Sequence of chain 1.A:
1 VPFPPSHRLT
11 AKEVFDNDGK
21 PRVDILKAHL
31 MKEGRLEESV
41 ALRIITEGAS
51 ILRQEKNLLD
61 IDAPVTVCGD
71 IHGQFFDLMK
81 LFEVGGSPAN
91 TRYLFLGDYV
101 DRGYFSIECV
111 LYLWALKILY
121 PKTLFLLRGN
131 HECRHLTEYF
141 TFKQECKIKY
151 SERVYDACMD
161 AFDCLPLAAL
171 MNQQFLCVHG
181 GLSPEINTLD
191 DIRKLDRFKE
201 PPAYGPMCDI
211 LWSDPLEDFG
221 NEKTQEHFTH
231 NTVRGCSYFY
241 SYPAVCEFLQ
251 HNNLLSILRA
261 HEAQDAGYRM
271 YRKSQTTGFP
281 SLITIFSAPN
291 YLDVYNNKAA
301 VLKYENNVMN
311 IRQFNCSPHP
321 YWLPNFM

This protein binds this small molecule.
Small molecule (SMILES): CC[C@H](C)[C@H](NC(=O)[C@@H](NC(=O)[C@@H]1CCCN1C(=O)[C@H](CC1=CNCN1)NC(=O)[C@@H]1CCCN1C(=O)CN)C(C)C)C(=O)N[C@H](C(=O)N[C@H](C(=O)N[C@H](C(=O)NCC(=O)N1CCC[C@H]1C(=O)N[C@@H](CC1=CNCN1)C(=O)N[C@@H](CCC(=O)O)C(=O)N[C@@H](CCC(=O)O)C(=O)N[C@@H](CC(C)C)C(=O)N[C@H](C=O)CCC(=O)O)[C@@H](C)O)[C@@H](C)CC)C(C)C

Binding-site contacts:
Ligand atom CD contacts residue PHE279 of chain 1.A at 3.6 Å (hydrophobic).
Ligand atom ND1 contacts residue ASN315 of chain 1.A at 3.0 Å (h-bond).
Ligand atom CD1 contacts residue ASN296 of chain 1.A at 3.2 Å.
Ligand atom O contacts residue GLY278 of chain 1.A at 3.2 Å (h-bond).
Ligand atom CG contacts residue ASN315 of chain 1.A at 3.2 Å.
Ligand atom CG contacts residue ASN296 of chain 1.A at 3.6 Å.
Ligand atom CE1 contacts residue ASN315 of chain 1.A at 3.7 Å.
Ligand atom N contacts residue ASN310 of chain 1.A at 3.3 Å (h-bond).
Ligand atom O contacts residue VAL308 of chain 1.A at 3.5 Å.
Ligand atom C contacts residue GLY278 of chain 1.A at 3.5 Å.
Ligand atom CD1 contacts residue ILE311 of chain 1.A at 3.3 Å (hydrophobic).
Ligand atom N contacts residue ASN307 of chain 1.A at 3.1 Å (h-bond).
Ligand atom CG2 contacts residue ASN310 of chain 1.A at 3.5 Å.
Ligand atom CA contacts residue ASN310 of chain 1.A at 3.3 Å.
Ligand atom NE2 contacts residue LYS80 of chain 1.A at 3.2 Å (salt-bridge).
Ligand atom CG contacts residue PHE279 of chain 1.A at 3.3 Å (hydrophobic).
Ligand atom O contacts residue ILE311 of chain 1.A at 3.5 Å (h-bond).
Ligand atom CB contacts residue ASN315 of chain 1.A at 3.4 Å.
Ligand atom CG2 contacts residue ASN307 of chain 1.A at 3.4 Å.
Ligand atom CB contacts residue PHE279 of chain 1.A at 3.5 Å (hydrophobic).
Ligand atom CD1 contacts residue MET309 of chain 1.A at 3.3 Å (hydrophobic).
Ligand atom CD1 contacts residue PHE279 of chain 1.A at 3.2 Å (hydrophobic).
Ligand atom N contacts residue ILE311 of chain 1.A at 3.5 Å (h-bond).
Ligand atom O contacts residue ASN307 of chain 1.A at 3.3 Å (h-bond).
Ligand atom N contacts residue MET309 of chain 1.A at 3.3 Å (h-bond).
Ligand atom CG1 contacts residue MET309 of chain 1.A at 3.2 Å (hydrophobic).
Ligand atom CB contacts residue ASN307 of chain 1.A at 3.2 Å.
Ligand atom CG1 contacts residue ILE311 of chain 1.A at 3.5 Å (hydrophobic).
Ligand atom CB contacts residue LYS298 of chain 1.A at 3.6 Å.
Ligand atom CD2 contacts residue LYS80 of chain 1.A at 3.5 Å.
Ligand atom O contacts residue ASN310 of chain 1.A at 3.4 Å (h-bond).
Ligand atom CG2 contacts residue VAL308 of chain 1.A at 3.5 Å (hydrophobic).
Ligand atom C contacts residue ASN310 of chain 1.A at 3.3 Å.
Ligand atom CA contacts residue ASN307 of chain 1.A at 3.5 Å.
Ligand atom CB contacts residue VAL308 of chain 1.A at 3.5 Å (hydrophobic).
Ligand atom CD2 contacts residue ASN296 of chain 1.A at 3.1 Å.
Ligand atom N contacts residue GLY278 of chain 1.A at 3.5 Å (h-bond).
Ligand atom CA contacts residue GLY278 of chain 1.A at 3.3 Å.
Ligand atom OG1 contacts residue ARG312 of chain 1.A at 3.0 Å (salt-bridge).
Ligand atom O contacts residue MET309 of chain 1.A at 3.1 Å (h-bond).